Sequence of chain 1.A:
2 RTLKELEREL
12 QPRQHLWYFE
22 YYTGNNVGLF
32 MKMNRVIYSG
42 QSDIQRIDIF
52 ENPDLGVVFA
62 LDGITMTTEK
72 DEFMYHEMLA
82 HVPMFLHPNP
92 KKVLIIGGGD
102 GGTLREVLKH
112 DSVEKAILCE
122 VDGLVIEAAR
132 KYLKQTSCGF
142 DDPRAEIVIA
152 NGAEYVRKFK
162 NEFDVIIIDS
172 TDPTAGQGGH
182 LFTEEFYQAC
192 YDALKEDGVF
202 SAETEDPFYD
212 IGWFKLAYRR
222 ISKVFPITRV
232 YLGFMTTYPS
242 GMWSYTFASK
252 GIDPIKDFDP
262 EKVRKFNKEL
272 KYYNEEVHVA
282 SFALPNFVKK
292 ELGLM

A small-molecule ligand and the protein it binds are described below.
Small molecule (SMILES): NCC=C(CCCCCN)SC[C@H]1O[C@@H](n2cnc3c(N)ncnc32)[C@H](O)[C@@H]1O

Binding-site contacts:
Ligand atom O2' contacts residue GLU121 of chain 1.A at 2.7 Å (salt-bridge).
Ligand atom CA contacts residue TYR76 of chain 1.A at 3.5 Å (hydrophobic).
Ligand atom N7 contacts residue GLY179 of chain 1.A at 3.4 Å (h-bond).
Ligand atom N1 contacts residue GLY153 of chain 1.A at 2.8 Å (h-bond).
Ligand atom C1' contacts residue GLU121 of chain 1.A at 3.3 Å.
Ligand atom SD contacts residue ASP101 of chain 1.A at 3.6 Å (salt-bridge).
Ligand atom N contacts residue ASP170 of chain 1.A at 3.1 Å (salt-bridge).
Ligand atom C4' contacts residue GLY99 of chain 1.A at 3.6 Å.
Ligand atom CB contacts residue MET67 of chain 1.A at 3.5 Å (hydrophobic).
Ligand atom C2 contacts residue GLY153 of chain 1.A at 3.6 Å.
Ligand atom N3 contacts residue GLY98 of chain 1.A at 3.3 Å.
Ligand atom N6 contacts residue GLN178 of chain 1.A at 3.1 Å (h-bond).
Ligand atom O4' contacts residue ASP170 of chain 1.A at 3.6 Å (salt-bridge).
Ligand atom N7 contacts residue GLN178 of chain 1.A at 3.1 Å.
Ligand atom C2' contacts residue GLU121 of chain 1.A at 3.4 Å.
Ligand atom O2' contacts residue VAL122 of chain 1.A at 3.6 Å.
Ligand atom CB contacts residue TYR239 of chain 1.A at 3.5 Å (hydrophobic).
Ligand atom N3 contacts residue VAL122 of chain 1.A at 3.5 Å (h-bond).
Ligand atom C8 contacts residue THR172 of chain 1.A at 3.5 Å.
Ligand atom CA contacts residue ASP170 of chain 1.A at 3.6 Å.
Ligand atom O2' contacts residue GLN46 of chain 1.A at 3.0 Å (h-bond).
Ligand atom C5' contacts residue ASP170 of chain 1.A at 3.4 Å.
Ligand atom C3' contacts residue LEU62 of chain 1.A at 3.5 Å (hydrophobic).
Ligand atom N16 contacts residue ASP173 of chain 1.A at 3.3 Å (salt-bridge).
Ligand atom N contacts residue ASP101 of chain 1.A at 2.6 Å (salt-bridge).
Ligand atom CA contacts residue ASP101 of chain 1.A at 3.4 Å.
Ligand atom C2 contacts residue CYS120 of chain 1.A at 3.5 Å (hydrophobic).
Ligand atom C13 contacts residue TYR239 of chain 1.A at 3.1 Å (hydrophobic).
Ligand atom CG contacts residue ASP170 of chain 1.A at 3.3 Å.
Ligand atom C2 contacts residue VAL122 of chain 1.A at 3.5 Å (hydrophobic).
Ligand atom C11 contacts residue SER171 of chain 1.A at 3.1 Å.
Ligand atom O3' contacts residue GLU121 of chain 1.A at 2.9 Å (salt-bridge).
Ligand atom O4' contacts residue GLY98 of chain 1.A at 3.4 Å.
Ligand atom CA contacts residue TYR239 of chain 1.A at 3.4 Å (hydrophobic).
Ligand atom C12 contacts residue SER171 of chain 1.A at 3.0 Å.
Ligand atom C4' contacts residue GLU121 of chain 1.A at 3.6 Å.
Ligand atom CA contacts residue HIS77 of chain 1.A at 3.4 Å.
Ligand atom N contacts residue HIS77 of chain 1.A at 2.9 Å (h-bond).
Ligand atom N6 contacts residue ASN152 of chain 1.A at 2.8 Å (h-bond).
Ligand atom CB contacts residue ASP101 of chain 1.A at 3.6 Å.